Binding-site contacts:
Ligand atom C13 contacts residue VAL124 of chain 1.D at 3.8 Å (hydrophobic).
Ligand atom N2 contacts residue ZN1 of chain 1.Y at 2.0 Å.
Ligand atom S1 contacts residue THR207 of chain 1.D at 3.7 Å.
Ligand atom C16 contacts residue THR208 of chain 1.D at 3.0 Å.
Ligand atom C13 contacts residue GLN95 of chain 1.D at 4.0 Å.
Ligand atom C14 contacts residue HIS97 of chain 1.D at 4.0 Å.
Ligand atom O6 contacts residue ZN1 of chain 1.Y at 4.0 Å.
Ligand atom C15 contacts residue LEU206 of chain 1.D at 3.9 Å (hydrophobic).
Ligand atom C12 contacts residue VAL124 of chain 1.D at 4.4 Å (hydrophobic).
Ligand atom O5 contacts residue HIS97 of chain 1.D at 3.3 Å.
Ligand atom C11 contacts residue LEU206 of chain 1.D at 4.0 Å (hydrophobic).
Ligand atom C14 contacts residue ZN1 of chain 1.Y at 4.0 Å.
Ligand atom C15 contacts residue THR208 of chain 1.D at 3.2 Å.
Ligand atom S1 contacts residue LEU206 of chain 1.D at 4.3 Å.
Ligand atom N1 contacts residue THR208 of chain 1.D at 4.1 Å.
Ligand atom C12 contacts residue GLN95 of chain 1.D at 3.6 Å.
Ligand atom O5 contacts residue ZN1 of chain 1.Y at 2.8 Å.
Ligand atom C12 contacts residue LEU206 of chain 1.D at 3.8 Å (hydrophobic).
Ligand atom O5 contacts residue TRP217 of chain 1.D at 4.1 Å.
Ligand atom C14 contacts residue LEU206 of chain 1.D at 3.7 Å (hydrophobic).
Ligand atom C13 contacts residue LEU206 of chain 1.D at 3.5 Å (hydrophobic).
Ligand atom C11 contacts residue THR208 of chain 1.D at 4.2 Å.
Ligand atom O5 contacts residue VAL124 of chain 1.D at 4.0 Å.
Ligand atom C15 contacts residue THR207 of chain 1.D at 4.0 Å.
Ligand atom S1 contacts residue ZN1 of chain 1.Y at 2.9 Å.
Ligand atom O5 contacts residue HIS122 of chain 1.D at 3.2 Å (h-bond).
Ligand atom N2 contacts residue HIS122 of chain 1.D at 3.5 Å (h-bond).
Ligand atom S1 contacts residue HIS97 of chain 1.D at 3.9 Å.
Ligand atom N2 contacts residue GLU109 of chain 1.D at 4.1 Å.
Ligand atom O6 contacts residue LEU206 of chain 1.D at 3.4 Å.
Ligand atom C16 contacts residue LEU206 of chain 1.D at 4.1 Å (hydrophobic).
Ligand atom S1 contacts residue HIS122 of chain 1.D at 3.9 Å.
Ligand atom O5 contacts residue VAL147 of chain 1.D at 4.1 Å.
Ligand atom O6 contacts residue SER205 of chain 1.D at 4.3 Å.
Ligand atom N2 contacts residue HIS97 of chain 1.D at 3.4 Å (h-bond).
Ligand atom N2 contacts residue THR207 of chain 1.D at 2.6 Å (h-bond).
Ligand atom O6 contacts residue THR207 of chain 1.D at 3.1 Å (h-bond).
Ligand atom C13 contacts residue HIS97 of chain 1.D at 3.8 Å.
Ligand atom O6 contacts residue TRP217 of chain 1.D at 3.6 Å.
Ligand atom N2 contacts residue HIS99 of chain 1.D at 3.5 Å (h-bond).

Sequence of chain 1.D:
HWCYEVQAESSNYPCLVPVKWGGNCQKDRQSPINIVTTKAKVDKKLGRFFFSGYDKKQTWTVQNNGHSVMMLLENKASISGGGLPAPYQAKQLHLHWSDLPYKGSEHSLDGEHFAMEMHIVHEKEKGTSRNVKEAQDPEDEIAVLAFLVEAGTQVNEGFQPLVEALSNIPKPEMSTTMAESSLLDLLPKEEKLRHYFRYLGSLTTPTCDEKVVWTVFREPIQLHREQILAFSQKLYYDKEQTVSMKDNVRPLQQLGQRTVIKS

The small molecule below binds the protein below.
Small molecule (SMILES): NCc1ccc(S(N)(=O)=O)cc1